A small-molecule ligand and the protein it binds are described below.
Small molecule (SMILES): Cc1cc(N)nc(CCc2cc(CCCN)cc(CCc3cc(C)cc(N)n3)c2)c1

Sequence of chain 1.B:
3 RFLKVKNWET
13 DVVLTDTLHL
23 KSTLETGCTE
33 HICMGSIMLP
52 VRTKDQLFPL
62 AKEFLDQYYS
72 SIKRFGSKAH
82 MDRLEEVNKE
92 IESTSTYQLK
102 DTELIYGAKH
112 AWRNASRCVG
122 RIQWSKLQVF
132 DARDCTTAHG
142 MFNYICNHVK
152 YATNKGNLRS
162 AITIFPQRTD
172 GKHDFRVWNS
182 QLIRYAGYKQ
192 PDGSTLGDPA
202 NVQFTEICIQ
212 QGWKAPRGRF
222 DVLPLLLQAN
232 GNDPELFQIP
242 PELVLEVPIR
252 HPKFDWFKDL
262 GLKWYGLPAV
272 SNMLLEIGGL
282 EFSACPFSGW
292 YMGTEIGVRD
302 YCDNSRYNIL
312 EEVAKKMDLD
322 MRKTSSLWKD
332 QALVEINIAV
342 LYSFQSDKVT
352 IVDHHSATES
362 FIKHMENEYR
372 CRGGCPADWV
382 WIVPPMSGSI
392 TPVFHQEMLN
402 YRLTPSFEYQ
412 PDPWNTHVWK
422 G

Sequence of chain 1.A:
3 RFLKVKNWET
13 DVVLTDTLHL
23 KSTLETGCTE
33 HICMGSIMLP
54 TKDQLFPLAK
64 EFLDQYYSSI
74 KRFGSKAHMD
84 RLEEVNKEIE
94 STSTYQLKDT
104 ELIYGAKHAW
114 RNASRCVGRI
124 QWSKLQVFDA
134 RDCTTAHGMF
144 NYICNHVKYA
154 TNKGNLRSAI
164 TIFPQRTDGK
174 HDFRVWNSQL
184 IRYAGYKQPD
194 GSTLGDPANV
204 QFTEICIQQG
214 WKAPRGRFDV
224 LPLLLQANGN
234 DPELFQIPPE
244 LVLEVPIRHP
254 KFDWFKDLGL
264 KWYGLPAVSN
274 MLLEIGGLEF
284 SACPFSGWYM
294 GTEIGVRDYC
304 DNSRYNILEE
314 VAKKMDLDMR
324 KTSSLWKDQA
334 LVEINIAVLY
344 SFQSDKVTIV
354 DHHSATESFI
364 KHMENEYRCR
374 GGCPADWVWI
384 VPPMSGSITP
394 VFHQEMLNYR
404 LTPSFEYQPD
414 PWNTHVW

Binding-site contacts:
Ligand atom C29 contacts residue ARG300 of chain 1.A at 3.7 Å.
Ligand atom C17 contacts residue PHE288 of chain 1.A at 3.6 Å (hydrophobic).
Ligand atom N11 contacts residue HEM1 of chain 1.C at 3.8 Å.
Ligand atom C17 contacts residue GLY290 of chain 1.A at 3.8 Å.
Ligand atom C16 contacts residue HEM1 of chain 1.C at 3.6 Å.
Ligand atom N26 contacts residue VAL381 of chain 1.A at 3.7 Å.
Ligand atom N10 contacts residue ASP301 of chain 1.A at 3.6 Å.
Ligand atom N16 contacts residue TRP291 of chain 1.A at 2.6 Å (h-bond).
Ligand atom N10 contacts residue ARG307 of chain 1.A at 3.1 Å (salt-bridge).
Ligand atom C13 contacts residue VAL271 of chain 1.A at 3.7 Å (hydrophobic).
Ligand atom N16 contacts residue GLU296 of chain 1.A at 2.7 Å (salt-bridge).
Ligand atom N26 contacts residue HEM1 of chain 1.C at 3.8 Å.
Ligand atom C14 contacts residue HEM1 of chain 1.C at 3.7 Å.
Ligand atom C29 contacts residue TRP382 of chain 1.A at 3.5 Å (hydrophobic).
Ligand atom C23 contacts residue MET40 of chain 1.A at 3.7 Å (hydrophobic).
Ligand atom C28 contacts residue TRP382 of chain 1.A at 3.7 Å (hydrophobic).
Ligand atom C27 contacts residue MET40 of chain 1.A at 3.8 Å (hydrophobic).
Ligand atom C9 contacts residue ARG300 of chain 1.A at 3.7 Å.
Ligand atom C19 contacts residue VAL271 of chain 1.A at 3.5 Å (hydrophobic).
Ligand atom C22 contacts residue TRP382 of chain 1.A at 3.6 Å (hydrophobic).
Ligand atom C29 contacts residue HEM1 of chain 1.C at 3.5 Å.
Ligand atom C16 contacts residue TRP291 of chain 1.A at 3.8 Å (hydrophobic).
Ligand atom N11 contacts residue GLU296 of chain 1.A at 2.5 Å (salt-bridge).
Ligand atom N16 contacts residue TYR292 of chain 1.A at 3.7 Å.
Ligand atom C15 contacts residue HEM1 of chain 1.C at 3.3 Å.
Ligand atom C4 contacts residue HEM1 of chain 1.C at 3.4 Å.
Ligand atom N21 contacts residue HEM1 of chain 1.C at 3.3 Å (h-bond).
Ligand atom N10 contacts residue ARG300 of chain 1.A at 3.2 Å (salt-bridge).
Ligand atom C9 contacts residue ARG307 of chain 1.A at 3.4 Å.
Ligand atom C17 contacts residue HEM1 of chain 1.C at 3.3 Å.
Ligand atom C8 contacts residue ARG185 of chain 1.A at 3.5 Å.
Ligand atom C9 contacts residue ARG185 of chain 1.A at 3.5 Å.
Ligand atom C18 contacts residue GLU296 of chain 1.A at 3.1 Å.
Ligand atom N21 contacts residue TRP382 of chain 1.A at 3.7 Å.
Ligand atom C16 contacts residue GLU296 of chain 1.A at 3.4 Å.
Ligand atom N16 contacts residue PRO269 of chain 1.A at 3.8 Å.
Ligand atom C12 contacts residue GLU296 of chain 1.A at 3.2 Å.
Ligand atom N10 contacts residue ARG185 of chain 1.A at 3.2 Å (salt-bridge).
Ligand atom C7 contacts residue GLN182 of chain 1.A at 3.8 Å.
Ligand atom N16 contacts residue HEM1 of chain 1.C at 3.4 Å.